Sequence of chain 1.C:
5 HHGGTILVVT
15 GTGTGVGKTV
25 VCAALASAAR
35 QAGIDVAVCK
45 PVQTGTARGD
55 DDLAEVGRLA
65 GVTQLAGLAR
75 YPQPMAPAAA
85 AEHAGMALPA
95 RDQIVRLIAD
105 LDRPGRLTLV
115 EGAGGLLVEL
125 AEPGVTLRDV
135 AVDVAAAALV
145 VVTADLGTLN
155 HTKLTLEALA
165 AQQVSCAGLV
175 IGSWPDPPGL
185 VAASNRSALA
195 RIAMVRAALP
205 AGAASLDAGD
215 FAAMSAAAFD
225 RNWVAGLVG

Sequence of chain 1.D:
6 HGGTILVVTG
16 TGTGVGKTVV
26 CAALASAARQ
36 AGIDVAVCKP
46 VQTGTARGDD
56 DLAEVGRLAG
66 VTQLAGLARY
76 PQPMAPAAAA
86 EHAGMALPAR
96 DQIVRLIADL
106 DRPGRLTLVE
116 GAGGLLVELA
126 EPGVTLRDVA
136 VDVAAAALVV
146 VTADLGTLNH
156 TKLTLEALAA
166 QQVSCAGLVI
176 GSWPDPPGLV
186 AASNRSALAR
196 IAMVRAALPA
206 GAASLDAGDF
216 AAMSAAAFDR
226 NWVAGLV

A protein and the small-molecule ligand that binds it are described below.
Small molecule (SMILES): O=C(O)C[C@H]1CCC[C@@H]1C(=O)c1ccccc1O

Binding-site contacts:
Ligand atom C14 contacts residue PRO78 of chain 1.C at 3.5 Å (hydrophobic).
Ligand atom C08 contacts residue KSJ1 of chain 1.M at 0.4 Å.
Ligand atom C02 contacts residue KSJ1 of chain 1.M at 0.3 Å.
Ligand atom O17 contacts residue ALA117 of chain 1.C at 3.5 Å.
Ligand atom C03 contacts residue KSJ1 of chain 1.M at 0.3 Å.
Ligand atom C13 contacts residue KSJ1 of chain 1.M at 0.5 Å.
Ligand atom C11 contacts residue KSJ1 of chain 1.M at 0.9 Å.
Ligand atom C09 contacts residue SO41 of chain 1.O at 3.3 Å.
Ligand atom O10 contacts residue KSJ1 of chain 1.M at 0.1 Å (h-bond).
Ligand atom O18 contacts residue GLY118 of chain 1.C at 3.4 Å (h-bond).
Ligand atom O18 contacts residue THR18 of chain 1.C at 2.7 Å (h-bond).
Ligand atom C13 contacts residue THR48 of chain 1.C at 3.4 Å.
Ligand atom O18 contacts residue KSJ1 of chain 1.M at 0.1 Å (h-bond).
Ligand atom C14 contacts residue KSJ1 of chain 1.M at 0.5 Å.
Ligand atom C09 contacts residue LYS22 of chain 1.C at 3.4 Å.
Ligand atom C04 contacts residue THR18 of chain 1.C at 3.3 Å.
Ligand atom C06 contacts residue KSJ1 of chain 1.M at 0.1 Å.
Ligand atom O16 contacts residue KSJ1 of chain 1.M at 0.3 Å (h-bond).
Ligand atom C15 contacts residue ARG52 of chain 1.C at 3.1 Å.
Ligand atom C05 contacts residue KSJ1 of chain 1.M at 0.1 Å.
Ligand atom O18 contacts residue SO41 of chain 1.O at 3.3 Å (h-bond).
Ligand atom C04 contacts residue KSJ1 of chain 1.M at 0.3 Å.
Ligand atom O10 contacts residue ALA117 of chain 1.C at 3.3 Å.
Ligand atom C11 contacts residue THR48 of chain 1.C at 3.4 Å.
Ligand atom C07 contacts residue KSJ1 of chain 1.M at 0.4 Å.
Ligand atom O17 contacts residue KSJ1 of chain 1.M at 0.7 Å (h-bond).
Ligand atom C15 contacts residue KSJ1 of chain 1.M at 1.0 Å.
Ligand atom C08 contacts residue SO41 of chain 1.O at 3.3 Å.
Ligand atom C02 contacts residue SO41 of chain 1.T at 3.0 Å.
Ligand atom C09 contacts residue KSJ1 of chain 1.M at 0.2 Å.
Ligand atom C12 contacts residue THR18 of chain 1.C at 3.5 Å.
Ligand atom C09 contacts residue GLY118 of chain 1.C at 3.5 Å.
Ligand atom C14 contacts residue ARG52 of chain 1.C at 3.3 Å.
Ligand atom O16 contacts residue LYS22 of chain 1.C at 3.2 Å (salt-bridge).
Ligand atom O18 contacts residue LYS22 of chain 1.C at 3.0 Å (salt-bridge).
Ligand atom C01 contacts residue KSJ1 of chain 1.M at 0.2 Å.
Ligand atom C12 contacts residue KSJ1 of chain 1.M at 0.9 Å.
Ligand atom O16 contacts residue GLY118 of chain 1.C at 2.8 Å (h-bond).
Ligand atom O17 contacts residue THR48 of chain 1.C at 3.2 Å (h-bond).
Ligand atom O10 contacts residue PRO81 of chain 1.C at 3.1 Å.